Binding-site contacts:
Ligand atom O5 contacts residue ASN112 of chain 1.A at 2.2 Å (h-bond).
Ligand atom C8 contacts residue SER110 of chain 1.A at 4.2 Å.
Ligand atom O7 contacts residue ASN112 of chain 1.A at 3.6 Å.
Ligand atom O6 contacts residue ASN112 of chain 1.A at 4.4 Å.
Ligand atom N2 contacts residue GLY59 of chain 1.A at 4.3 Å.
Ligand atom C8 contacts residue HIS60 of chain 1.A at 3.3 Å.
Ligand atom C5 contacts residue ASN112 of chain 1.A at 3.6 Å.
Ligand atom C4 contacts residue ASN112 of chain 1.A at 4.1 Å.
Ligand atom N2 contacts residue ASN112 of chain 1.A at 3.2 Å (h-bond).
Ligand atom C1 contacts residue ASN112 of chain 1.A at 1.4 Å.
Ligand atom C8 contacts residue GLY59 of chain 1.A at 3.1 Å.
Ligand atom C8 contacts residue ASN61 of chain 1.A at 3.8 Å.
Ligand atom C2 contacts residue ASN112 of chain 1.A at 2.5 Å.
Ligand atom C7 contacts residue ASN112 of chain 1.A at 3.6 Å.
Ligand atom C7 contacts residue GLY59 of chain 1.A at 4.1 Å.
Ligand atom C3 contacts residue ASN112 of chain 1.A at 3.8 Å.

Sequence of chain 1.A:
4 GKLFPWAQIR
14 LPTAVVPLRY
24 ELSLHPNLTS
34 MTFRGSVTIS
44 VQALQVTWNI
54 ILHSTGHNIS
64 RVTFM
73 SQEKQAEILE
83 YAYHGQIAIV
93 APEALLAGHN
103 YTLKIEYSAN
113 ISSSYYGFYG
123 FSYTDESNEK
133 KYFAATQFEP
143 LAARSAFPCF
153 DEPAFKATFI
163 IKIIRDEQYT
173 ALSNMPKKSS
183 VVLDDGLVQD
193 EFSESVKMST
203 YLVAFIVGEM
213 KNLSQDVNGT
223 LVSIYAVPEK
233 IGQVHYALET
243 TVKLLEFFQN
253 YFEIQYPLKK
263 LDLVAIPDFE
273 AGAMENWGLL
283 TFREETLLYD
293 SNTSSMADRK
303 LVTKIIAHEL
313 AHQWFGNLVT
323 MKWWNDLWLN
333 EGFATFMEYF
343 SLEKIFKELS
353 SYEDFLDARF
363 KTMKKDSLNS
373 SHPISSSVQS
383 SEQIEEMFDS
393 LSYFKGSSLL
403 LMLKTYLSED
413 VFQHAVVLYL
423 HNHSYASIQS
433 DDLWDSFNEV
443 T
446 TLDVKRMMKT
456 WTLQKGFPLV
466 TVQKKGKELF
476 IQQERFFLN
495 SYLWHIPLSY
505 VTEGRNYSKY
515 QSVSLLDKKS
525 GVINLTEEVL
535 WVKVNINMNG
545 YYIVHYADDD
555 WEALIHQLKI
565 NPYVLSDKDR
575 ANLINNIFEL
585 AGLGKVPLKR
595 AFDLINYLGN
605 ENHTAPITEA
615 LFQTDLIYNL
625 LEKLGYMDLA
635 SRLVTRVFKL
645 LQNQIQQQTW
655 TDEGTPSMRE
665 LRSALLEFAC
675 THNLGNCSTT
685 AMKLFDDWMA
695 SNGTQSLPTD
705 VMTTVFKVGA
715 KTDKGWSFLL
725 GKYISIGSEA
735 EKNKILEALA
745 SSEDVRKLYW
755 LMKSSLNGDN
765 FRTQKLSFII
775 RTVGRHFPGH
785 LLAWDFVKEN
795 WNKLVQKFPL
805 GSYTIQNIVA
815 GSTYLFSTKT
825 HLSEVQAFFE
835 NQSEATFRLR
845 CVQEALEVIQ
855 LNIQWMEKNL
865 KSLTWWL

This small molecule binds to this protein.
Small molecule (SMILES): CC(=O)N[C@@H]1[C@@H](O)[C@H](O)[C@@H](CO)O[C@H]1O